A protein and the small-molecule ligand that binds it are described below.
Small molecule (SMILES): CC(=O)N[C@@H]1[C@@H](O)[C@H](O)[C@@H](CO)O[C@H]1O

Sequence of chain 1.B:
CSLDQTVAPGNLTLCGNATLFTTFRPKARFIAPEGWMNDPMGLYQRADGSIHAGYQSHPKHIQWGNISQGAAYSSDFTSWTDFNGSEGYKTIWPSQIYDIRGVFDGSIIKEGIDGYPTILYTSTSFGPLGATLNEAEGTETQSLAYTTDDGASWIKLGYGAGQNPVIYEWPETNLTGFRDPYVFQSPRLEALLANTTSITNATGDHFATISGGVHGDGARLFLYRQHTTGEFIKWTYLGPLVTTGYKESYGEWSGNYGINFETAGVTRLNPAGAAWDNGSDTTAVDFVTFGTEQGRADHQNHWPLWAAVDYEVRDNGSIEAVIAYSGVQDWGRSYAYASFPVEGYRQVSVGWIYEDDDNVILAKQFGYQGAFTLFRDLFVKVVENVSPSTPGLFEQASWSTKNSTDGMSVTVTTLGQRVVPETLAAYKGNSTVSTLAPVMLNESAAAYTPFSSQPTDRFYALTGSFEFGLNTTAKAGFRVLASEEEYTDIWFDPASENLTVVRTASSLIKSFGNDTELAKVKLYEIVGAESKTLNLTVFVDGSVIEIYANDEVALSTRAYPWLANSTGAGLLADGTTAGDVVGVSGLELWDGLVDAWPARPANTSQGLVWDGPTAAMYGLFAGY

Binding-site contacts:
Ligand atom O5 contacts residue ASN555 of chain 1.B at 2.3 Å (h-bond).
Ligand atom C5 contacts residue ASN555 of chain 1.B at 3.6 Å.
Ligand atom C4 contacts residue ASN555 of chain 1.B at 4.2 Å.
Ligand atom C8 contacts residue THR545 of chain 1.B at 3.6 Å.
Ligand atom C1 contacts residue ASN555 of chain 1.B at 1.4 Å.
Ligand atom O7 contacts residue ASN555 of chain 1.B at 4.0 Å.
Ligand atom C7 contacts residue THR545 of chain 1.B at 4.3 Å.
Ligand atom O6 contacts residue LYS551 of chain 1.B at 3.9 Å.
Ligand atom N2 contacts residue ASN555 of chain 1.B at 3.1 Å (h-bond).
Ligand atom C2 contacts residue ASN555 of chain 1.B at 2.5 Å.
Ligand atom C3 contacts residue ASN555 of chain 1.B at 3.9 Å.
Ligand atom C7 contacts residue ASN555 of chain 1.B at 3.8 Å.
Ligand atom O7 contacts residue THR545 of chain 1.B at 4.0 Å.